A protein and the small-molecule ligand that binds it are described below.
Small molecule (SMILES): CC(=O)N[C@H]1[C@@H](O[P](=O)(O)O[P](=O)(O)OC[C@H]2O[C@@H](n3ccc(=O)[nH]c3=O)[C@H](O)[C@@H]2O)O[C@H](CO)[C@@H](O)[C@@H]1O[C@H](C)C(=O)O

Binding-site contacts:
Ligand atom O7 contacts residue LYS123 of chain 2.G at 2.9 Å (salt-bridge).
Ligand atom O7 contacts residue ARG95 of chain 2.G at 3.5 Å.
Ligand atom C6U contacts residue SER165 of chain 2.G at 3.6 Å.
Ligand atom N2 contacts residue LYS123 of chain 2.G at 3.3 Å (salt-bridge).
Ligand atom C5D contacts residue HIS129 of chain 2.G at 3.4 Å.
Ligand atom C4U contacts residue VAL166 of chain 2.G at 3.7 Å (hydrophobic).
Ligand atom O1B contacts residue GLY167 of chain 2.G at 3.1 Å (h-bond).
Ligand atom C3D contacts residue ILE126 of chain 2.G at 3.4 Å (hydrophobic).
Ligand atom O2U contacts residue LYS123 of chain 2.G at 3.6 Å.
Ligand atom O1A contacts residue ALA96 of chain 2.G at 3.5 Å.
Ligand atom O2A contacts residue ARG95 of chain 2.G at 3.5 Å (salt-bridge).
Ligand atom O1E contacts residue ASP307 of chain 2.G at 2.9 Å (salt-bridge).
Ligand atom O3D contacts residue ARG124 of chain 2.G at 3.4 Å (salt-bridge).
Ligand atom O1E contacts residue ARG333 of chain 2.G at 3.5 Å (salt-bridge).
Ligand atom C7 contacts residue LYS123 of chain 2.G at 3.4 Å.
Ligand atom C6U contacts residue GLY167 of chain 2.G at 3.7 Å.
Ligand atom O4 contacts residue ASP307 of chain 2.G at 2.5 Å (salt-bridge).
Ligand atom O7 contacts residue QPA119 of chain 2.G at 3.1 Å (h-bond).
Ligand atom O2D contacts residue ARG124 of chain 2.G at 2.7 Å (salt-bridge).
Ligand atom O4U contacts residue SER165 of chain 2.G at 3.6 Å.
Ligand atom O1B contacts residue VAL166 of chain 2.G at 3.6 Å.
Ligand atom O3D contacts residue ILE126 of chain 2.G at 3.7 Å.
Ligand atom O2U contacts residue ARG124 of chain 2.G at 3.6 Å (salt-bridge).
Ligand atom O4U contacts residue VAL166 of chain 2.G at 3.2 Å (h-bond).
Ligand atom C6 contacts residue ASN23 of chain 2.G at 3.5 Å.
Ligand atom O1A contacts residue ARG95 of chain 2.G at 3.7 Å.
Ligand atom O2A contacts residue ALA96 of chain 2.G at 3.0 Å.
Ligand atom O2A contacts residue VAL99 of chain 2.G at 3.6 Å.
Ligand atom O2E contacts residue ASN23 of chain 2.G at 3.0 Å (h-bond).
Ligand atom O2D contacts residue PRO125 of chain 2.G at 2.8 Å (h-bond).
Ligand atom O2B contacts residue GLN170 of chain 2.G at 3.2 Å (h-bond).
Ligand atom O5D contacts residue GLY167 of chain 2.G at 3.5 Å.
Ligand atom C5U contacts residue SER165 of chain 2.G at 3.2 Å.
Ligand atom PA contacts residue ALA96 of chain 2.G at 3.6 Å.
Ligand atom O3D contacts residue ARG95 of chain 2.G at 2.8 Å (salt-bridge).
Ligand atom C4U contacts residue SER165 of chain 2.G at 3.7 Å.
Ligand atom C4 contacts residue ASP307 of chain 2.G at 3.4 Å.
Ligand atom C5U contacts residue GLY167 of chain 2.G at 3.1 Å.
Ligand atom C5U contacts residue VAL166 of chain 2.G at 3.5 Å (hydrophobic).
Ligand atom O2E contacts residue ARG373 of chain 2.G at 3.5 Å (salt-bridge).

Sequence of chain 2.G:
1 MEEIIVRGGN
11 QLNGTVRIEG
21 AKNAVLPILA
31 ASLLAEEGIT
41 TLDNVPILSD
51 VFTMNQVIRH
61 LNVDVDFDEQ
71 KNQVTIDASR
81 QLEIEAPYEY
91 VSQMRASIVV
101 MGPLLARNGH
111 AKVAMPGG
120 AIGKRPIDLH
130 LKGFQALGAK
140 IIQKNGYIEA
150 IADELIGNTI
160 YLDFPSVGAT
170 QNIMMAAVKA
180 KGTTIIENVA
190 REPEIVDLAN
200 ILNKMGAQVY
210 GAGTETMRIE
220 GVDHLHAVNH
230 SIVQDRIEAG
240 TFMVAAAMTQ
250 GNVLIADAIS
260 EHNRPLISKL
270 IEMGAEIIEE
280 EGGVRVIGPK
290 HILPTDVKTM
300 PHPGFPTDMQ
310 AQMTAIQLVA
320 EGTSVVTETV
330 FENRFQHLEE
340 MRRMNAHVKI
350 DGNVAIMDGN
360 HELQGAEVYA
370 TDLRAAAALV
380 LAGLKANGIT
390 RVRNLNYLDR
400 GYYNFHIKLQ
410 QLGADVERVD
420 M